Binding-site contacts:
Ligand atom CE contacts residue SER40 of chain 1.A at 3.1 Å.
Ligand atom CA contacts residue SER33 of chain 1.A at 3.3 Å.
Ligand atom CD contacts residue ARG72 of chain 1.A at 3.6 Å.
Ligand atom NZ contacts residue TYR31 of chain 1.A at 3.0 Å.
Ligand atom NE2 contacts residue SER76 of chain 1.A at 2.8 Å (h-bond).
Ligand atom CD contacts residue ARG72 of chain 1.A at 3.3 Å.
Ligand atom O contacts residue LYS109 of chain 2.A at 2.9 Å (salt-bridge).
Ligand atom CE1 contacts residue TRP108 of chain 2.A at 3.6 Å (hydrophobic).
Ligand atom CG contacts residue SER33 of chain 1.A at 3.6 Å.
Ligand atom CB contacts residue TRP67 of chain 1.A at 3.6 Å (hydrophobic).
Ligand atom CB contacts residue SER33 of chain 1.A at 3.2 Å.
Ligand atom CA contacts residue SER15 of chain 1.A at 3.6 Å.
Ligand atom OE2 contacts residue ARG72 of chain 1.A at 3.0 Å (salt-bridge).
Ligand atom C contacts residue SER15 of chain 1.A at 3.5 Å.
Ligand atom CE2 contacts residue TRP108 of chain 2.A at 3.3 Å (hydrophobic).
Ligand atom CE1 contacts residue TRP67 of chain 1.A at 3.3 Å (hydrophobic).
Ligand atom CB contacts residue SER15 of chain 1.A at 2.6 Å.
Ligand atom CD1 contacts residue TRP108 of chain 2.A at 3.6 Å (hydrophobic).
Ligand atom OXT contacts residue LEU13 of chain 1.A at 3.6 Å.
Ligand atom OXT contacts residue GLY14 of chain 1.A at 3.1 Å.
Ligand atom CD2 contacts residue TRP108 of chain 2.A at 3.3 Å (hydrophobic).
Ligand atom NZ contacts residue SER40 of chain 1.A at 2.9 Å (h-bond).
Ligand atom NE2 contacts residue THR78 of chain 1.A at 2.7 Å (h-bond).
Ligand atom CG contacts residue TYR31 of chain 1.A at 3.5 Å (hydrophobic).
Ligand atom OE1 contacts residue ARG72 of chain 1.A at 3.0 Å (salt-bridge).
Ligand atom CH2 contacts residue TRP108 of chain 2.A at 3.5 Å (hydrophobic).
Ligand atom CB contacts residue TYR42 of chain 1.A at 3.4 Å (hydrophobic).
Ligand atom CD2 contacts residue SER76 of chain 1.A at 3.5 Å.
Ligand atom OXT contacts residue SER15 of chain 1.A at 2.9 Å (h-bond).
Ligand atom NE2 contacts residue TRP67 of chain 1.A at 3.4 Å.
Ligand atom NE2 contacts residue LEU98 of chain 1.A at 3.5 Å.
Ligand atom CD contacts residue SER33 of chain 1.A at 3.0 Å.
Ligand atom NZ contacts residue GLU32 of chain 1.A at 3.4 Å.
Ligand atom OXT contacts residue ALA34 of chain 1.A at 2.9 Å (h-bond).
Ligand atom CZ contacts residue TRP96 of chain 1.A at 3.5 Å (hydrophobic).
Ligand atom C contacts residue ALA34 of chain 1.A at 3.3 Å (hydrophobic).
Ligand atom CG contacts residue SER15 of chain 1.A at 3.6 Å.
Ligand atom O contacts residue TYR31 of chain 1.A at 3.2 Å (h-bond).
Ligand atom CG contacts residue TRP108 of chain 2.A at 3.6 Å (hydrophobic).
Ligand atom NZ contacts residue SER33 of chain 1.A at 3.6 Å.

Sequence of chain 1.A:
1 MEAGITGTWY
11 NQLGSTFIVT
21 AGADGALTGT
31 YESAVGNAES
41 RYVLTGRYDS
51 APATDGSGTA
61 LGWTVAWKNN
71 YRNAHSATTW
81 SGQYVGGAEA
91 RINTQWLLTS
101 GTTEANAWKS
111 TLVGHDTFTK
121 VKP

A protein and the small-molecule ligand that binds it are described below.
Small molecule (SMILES): NC(=O)CC[C@H](NC(=O)[C@@H]1CCCN1C(=O)[C@H](CC1=CNCN1)NC(=O)[C@H](CO)NC(=O)[C@@H](N)Cc1c[nH]c2ccccc12)C(=O)N[C@@H](Cc1ccccc1)C(=O)N[C@@H](CCC(=O)O)C(=O)N[C@@H](CCCC[NH3+])C(=O)O

Sequence of chain 2.A:
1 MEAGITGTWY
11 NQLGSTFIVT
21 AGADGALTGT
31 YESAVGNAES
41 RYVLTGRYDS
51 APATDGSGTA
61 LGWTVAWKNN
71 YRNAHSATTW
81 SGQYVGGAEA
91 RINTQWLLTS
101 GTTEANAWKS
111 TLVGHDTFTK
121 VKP